Binding-site contacts:
Ligand atom C8 contacts residue ILE231 of chain 1.B at 4.0 Å (hydrophobic).
Ligand atom C7 contacts residue ASN232 of chain 1.B at 3.8 Å.
Ligand atom O7 contacts residue ASN232 of chain 1.B at 4.3 Å.
Ligand atom C4 contacts residue ASN232 of chain 1.B at 4.2 Å.
Ligand atom O5 contacts residue ASN232 of chain 1.B at 2.4 Å (h-bond).
Ligand atom C3 contacts residue ASN232 of chain 1.B at 3.8 Å.
Ligand atom C8 contacts residue HIS517 of chain 1.A at 3.8 Å.
Ligand atom C2 contacts residue ASN232 of chain 1.B at 2.4 Å.
Ligand atom O7 contacts residue HIS517 of chain 1.A at 4.1 Å.
Ligand atom C8 contacts residue GLY230 of chain 1.B at 3.5 Å.
Ligand atom C7 contacts residue HIS517 of chain 1.A at 4.3 Å.
Ligand atom N2 contacts residue ASN232 of chain 1.B at 2.9 Å (h-bond).
Ligand atom C5 contacts residue ASN232 of chain 1.B at 3.7 Å.
Ligand atom C1 contacts residue ASN232 of chain 1.B at 1.4 Å.

Sequence of chain 1.B:
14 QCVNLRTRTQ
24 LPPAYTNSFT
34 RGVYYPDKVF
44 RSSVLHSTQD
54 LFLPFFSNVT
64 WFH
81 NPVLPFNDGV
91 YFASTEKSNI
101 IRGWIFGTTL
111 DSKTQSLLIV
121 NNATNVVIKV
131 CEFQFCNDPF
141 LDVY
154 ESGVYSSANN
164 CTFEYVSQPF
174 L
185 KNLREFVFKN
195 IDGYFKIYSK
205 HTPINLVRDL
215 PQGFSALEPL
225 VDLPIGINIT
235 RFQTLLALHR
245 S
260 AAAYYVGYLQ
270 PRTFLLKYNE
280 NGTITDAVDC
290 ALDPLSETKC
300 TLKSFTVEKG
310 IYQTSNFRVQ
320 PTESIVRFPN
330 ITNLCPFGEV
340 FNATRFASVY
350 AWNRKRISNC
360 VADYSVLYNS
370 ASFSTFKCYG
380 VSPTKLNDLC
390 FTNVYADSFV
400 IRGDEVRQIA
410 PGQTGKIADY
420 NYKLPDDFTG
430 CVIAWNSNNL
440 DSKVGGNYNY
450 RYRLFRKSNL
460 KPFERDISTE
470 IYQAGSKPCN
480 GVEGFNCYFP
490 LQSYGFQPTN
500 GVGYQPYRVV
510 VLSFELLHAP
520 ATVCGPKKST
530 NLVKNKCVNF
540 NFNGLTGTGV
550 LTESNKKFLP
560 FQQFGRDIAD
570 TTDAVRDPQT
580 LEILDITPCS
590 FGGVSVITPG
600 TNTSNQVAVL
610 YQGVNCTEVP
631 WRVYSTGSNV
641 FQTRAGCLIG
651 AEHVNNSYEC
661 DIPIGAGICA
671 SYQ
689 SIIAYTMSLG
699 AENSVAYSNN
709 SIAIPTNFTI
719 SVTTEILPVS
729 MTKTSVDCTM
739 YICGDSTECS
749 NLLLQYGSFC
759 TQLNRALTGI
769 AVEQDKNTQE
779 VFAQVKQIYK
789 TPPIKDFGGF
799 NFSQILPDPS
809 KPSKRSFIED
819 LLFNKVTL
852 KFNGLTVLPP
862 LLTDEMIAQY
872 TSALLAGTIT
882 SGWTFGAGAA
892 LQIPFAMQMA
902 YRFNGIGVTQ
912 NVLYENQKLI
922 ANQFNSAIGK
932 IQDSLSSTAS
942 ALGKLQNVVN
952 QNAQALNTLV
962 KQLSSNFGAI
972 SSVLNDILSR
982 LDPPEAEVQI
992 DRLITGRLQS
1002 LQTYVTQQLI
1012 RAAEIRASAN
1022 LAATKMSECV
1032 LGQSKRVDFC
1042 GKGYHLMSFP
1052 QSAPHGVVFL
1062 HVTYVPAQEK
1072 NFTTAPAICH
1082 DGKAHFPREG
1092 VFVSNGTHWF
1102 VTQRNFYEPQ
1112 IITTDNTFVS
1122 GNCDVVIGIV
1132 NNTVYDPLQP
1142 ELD

Sequence of chain 1.A:
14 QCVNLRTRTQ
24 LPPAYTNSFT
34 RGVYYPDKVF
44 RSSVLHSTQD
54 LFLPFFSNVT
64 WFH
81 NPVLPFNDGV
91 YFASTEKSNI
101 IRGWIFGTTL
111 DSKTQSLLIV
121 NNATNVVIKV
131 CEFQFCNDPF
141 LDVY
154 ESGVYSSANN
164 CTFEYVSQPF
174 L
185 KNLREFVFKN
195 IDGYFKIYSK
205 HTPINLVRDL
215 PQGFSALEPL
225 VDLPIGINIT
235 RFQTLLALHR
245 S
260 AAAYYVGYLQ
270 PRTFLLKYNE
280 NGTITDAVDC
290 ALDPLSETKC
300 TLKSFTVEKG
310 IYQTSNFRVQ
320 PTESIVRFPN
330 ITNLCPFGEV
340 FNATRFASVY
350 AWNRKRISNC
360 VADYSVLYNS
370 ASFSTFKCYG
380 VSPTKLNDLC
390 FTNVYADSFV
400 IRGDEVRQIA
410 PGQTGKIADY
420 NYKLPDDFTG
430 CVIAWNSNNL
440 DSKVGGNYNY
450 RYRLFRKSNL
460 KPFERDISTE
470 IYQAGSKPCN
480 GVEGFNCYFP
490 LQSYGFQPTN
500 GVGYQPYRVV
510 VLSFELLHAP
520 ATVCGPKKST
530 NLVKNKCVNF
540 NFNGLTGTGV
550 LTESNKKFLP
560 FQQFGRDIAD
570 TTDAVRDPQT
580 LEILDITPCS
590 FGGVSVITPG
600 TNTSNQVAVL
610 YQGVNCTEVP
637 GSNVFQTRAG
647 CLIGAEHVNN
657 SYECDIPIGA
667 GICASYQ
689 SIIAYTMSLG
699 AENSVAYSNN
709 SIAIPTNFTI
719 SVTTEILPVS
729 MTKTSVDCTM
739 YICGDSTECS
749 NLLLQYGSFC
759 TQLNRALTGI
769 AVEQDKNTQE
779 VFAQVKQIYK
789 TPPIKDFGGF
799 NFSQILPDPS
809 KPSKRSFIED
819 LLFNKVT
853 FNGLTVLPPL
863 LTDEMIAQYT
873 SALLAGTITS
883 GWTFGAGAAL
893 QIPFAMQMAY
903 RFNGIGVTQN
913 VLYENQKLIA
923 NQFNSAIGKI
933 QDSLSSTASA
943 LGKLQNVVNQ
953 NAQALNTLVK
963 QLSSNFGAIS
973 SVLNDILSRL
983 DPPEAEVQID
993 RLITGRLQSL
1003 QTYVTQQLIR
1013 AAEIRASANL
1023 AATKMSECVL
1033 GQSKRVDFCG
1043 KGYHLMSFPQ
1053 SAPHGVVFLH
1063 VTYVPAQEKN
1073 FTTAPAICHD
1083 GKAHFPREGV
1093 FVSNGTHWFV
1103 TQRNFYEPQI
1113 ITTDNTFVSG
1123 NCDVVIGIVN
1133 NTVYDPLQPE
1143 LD

A protein and the small-molecule ligand that binds it are described below.
Small molecule (SMILES): CC(=O)N[C@@H]1[C@@H](O)[C@H](O)[C@@H](CO)O[C@H]1O